Sequence of chain 1.L:
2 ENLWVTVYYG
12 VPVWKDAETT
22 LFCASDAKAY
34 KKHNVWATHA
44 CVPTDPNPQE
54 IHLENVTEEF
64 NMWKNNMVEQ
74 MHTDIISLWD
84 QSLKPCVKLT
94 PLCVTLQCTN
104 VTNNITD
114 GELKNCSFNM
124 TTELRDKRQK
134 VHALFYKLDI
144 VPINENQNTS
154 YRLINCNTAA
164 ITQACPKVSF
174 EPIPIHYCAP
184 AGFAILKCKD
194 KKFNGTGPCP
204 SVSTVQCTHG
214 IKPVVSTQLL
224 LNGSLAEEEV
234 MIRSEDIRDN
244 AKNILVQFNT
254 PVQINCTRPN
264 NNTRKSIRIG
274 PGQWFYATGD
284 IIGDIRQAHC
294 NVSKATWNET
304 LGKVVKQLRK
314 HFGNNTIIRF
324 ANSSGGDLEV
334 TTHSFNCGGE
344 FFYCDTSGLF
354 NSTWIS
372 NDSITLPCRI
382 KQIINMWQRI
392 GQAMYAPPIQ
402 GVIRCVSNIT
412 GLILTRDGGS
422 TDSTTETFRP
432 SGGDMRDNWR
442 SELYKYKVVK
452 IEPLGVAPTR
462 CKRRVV

This small molecule binds to this protein.
Small molecule (SMILES): CC(=O)N[C@H]1[C@H](O[C@H]2[C@H](O)[C@@H](NC(C)=O)CO[C@@H]2CO)O[C@H](CO)[C@@H](O)[C@@H]1O

Binding-site contacts:
Ligand atom N2 contacts residue VAL403 of chain 1.L at 4.3 Å.
Ligand atom C4 contacts residue ASN264 of chain 1.L at 4.2 Å.
Ligand atom C1 contacts residue ASN264 of chain 1.L at 1.4 Å.
Ligand atom C8 contacts residue VAL403 of chain 1.L at 4.0 Å (hydrophobic).
Ligand atom C6 contacts residue ILE285 of chain 1.L at 3.6 Å (hydrophobic).
Ligand atom C5 contacts residue ASN264 of chain 1.L at 3.7 Å.
Ligand atom C7 contacts residue ASN264 of chain 1.L at 4.0 Å.
Ligand atom O5 contacts residue ASN264 of chain 1.L at 2.4 Å (h-bond).
Ligand atom C3 contacts residue ASN264 of chain 1.L at 3.8 Å.
Ligand atom C2 contacts residue ASN264 of chain 1.L at 2.5 Å.
Ligand atom O6 contacts residue ILE285 of chain 1.L at 3.9 Å.
Ligand atom N2 contacts residue ASN264 of chain 1.L at 2.9 Å (h-bond).
Ligand atom O5 contacts residue ILE285 of chain 1.L at 4.0 Å.